Binding-site contacts:
Ligand atom C5 contacts residue PHE83 of chain 1.D at 4.1 Å (hydrophobic).
Ligand atom C4 contacts residue PHE22 of chain 1.D at 3.8 Å (hydrophobic).
Ligand atom C6 contacts residue SER20 of chain 1.D at 4.4 Å.
Ligand atom CL4 contacts residue PHE22 of chain 1.D at 3.8 Å.
Ligand atom C2 contacts residue PHE22 of chain 1.D at 4.1 Å (hydrophobic).
Ligand atom C3 contacts residue PHE22 of chain 1.D at 3.7 Å (hydrophobic).
Ligand atom CL2 contacts residue HIS122 of chain 1.D at 3.4 Å.
Ligand atom CL4 contacts residue ARG166 of chain 1.D at 4.1 Å.
Ligand atom C5 contacts residue PHE22 of chain 1.D at 4.4 Å (hydrophobic).
Ligand atom CL6 contacts residue GLY68 of chain 1.D at 3.5 Å.
Ligand atom CL4 contacts residue VAL191 of chain 1.D at 4.3 Å.
Ligand atom C1 contacts residue HIS122 of chain 1.D at 3.7 Å.
Ligand atom CL6 contacts residue VAL191 of chain 1.D at 3.9 Å.
Ligand atom O1 contacts residue HIS122 of chain 1.D at 2.8 Å (h-bond).
Ligand atom CL4 contacts residue LEU26 of chain 1.D at 4.2 Å.
Ligand atom C5 contacts residue LEU26 of chain 1.D at 4.1 Å (hydrophobic).
Ligand atom C6 contacts residue GLY68 of chain 1.D at 4.4 Å.
Ligand atom C6 contacts residue VAL191 of chain 1.D at 4.3 Å (hydrophobic).
Ligand atom C1 contacts residue GLY23 of chain 1.D at 4.3 Å.
Ligand atom C2 contacts residue PRO164 of chain 1.D at 4.4 Å (hydrophobic).
Ligand atom CL4 contacts residue PRO164 of chain 1.D at 4.2 Å.
Ligand atom C5 contacts residue VAL191 of chain 1.D at 3.9 Å (hydrophobic).
Ligand atom CL2 contacts residue SER20 of chain 1.D at 3.9 Å.
Ligand atom O1 contacts residue GLY23 of chain 1.D at 4.3 Å.
Ligand atom C2 contacts residue HIS122 of chain 1.D at 4.1 Å.
Ligand atom CL6 contacts residue PHE67 of chain 1.D at 3.3 Å.
Ligand atom CL4 contacts residue GLU85 of chain 1.D at 3.3 Å.
Ligand atom CL4 contacts residue PHE83 of chain 1.D at 3.6 Å.
Ligand atom C4 contacts residue VAL191 of chain 1.D at 4.0 Å (hydrophobic).
Ligand atom CL2 contacts residue PRO164 of chain 1.D at 4.0 Å.
Ligand atom C3 contacts residue PRO164 of chain 1.D at 3.7 Å (hydrophobic).
Ligand atom C2 contacts residue SER20 of chain 1.D at 4.1 Å.
Ligand atom O1 contacts residue SER20 of chain 1.D at 2.7 Å (h-bond).
Ligand atom O1 contacts residue GLY68 of chain 1.D at 4.4 Å.
Ligand atom C6 contacts residue GLY23 of chain 1.D at 4.0 Å.
Ligand atom C1 contacts residue SER20 of chain 1.D at 3.6 Å.
Ligand atom CL6 contacts residue GLY23 of chain 1.D at 3.5 Å.
Ligand atom CL2 contacts residue PHE147 of chain 1.D at 3.3 Å.

A small-molecule ligand and the protein it binds are described below.
Small molecule (SMILES): Oc1c(Cl)cc(Cl)cc1Cl

Sequence of chain 1.D:
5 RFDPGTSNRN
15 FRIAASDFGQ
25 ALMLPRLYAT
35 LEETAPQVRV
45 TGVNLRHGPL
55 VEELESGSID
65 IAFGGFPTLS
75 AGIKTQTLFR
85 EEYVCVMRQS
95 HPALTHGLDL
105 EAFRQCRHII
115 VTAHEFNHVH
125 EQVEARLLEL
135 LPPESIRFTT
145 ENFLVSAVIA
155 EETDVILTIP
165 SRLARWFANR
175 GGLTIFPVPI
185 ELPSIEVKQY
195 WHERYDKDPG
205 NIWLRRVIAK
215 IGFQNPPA